Sequence of chain 1.B:
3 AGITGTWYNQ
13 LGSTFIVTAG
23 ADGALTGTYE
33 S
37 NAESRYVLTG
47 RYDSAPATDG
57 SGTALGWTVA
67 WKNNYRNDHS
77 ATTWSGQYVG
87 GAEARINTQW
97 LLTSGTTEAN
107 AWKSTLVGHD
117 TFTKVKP

The small molecule below binds the protein below.
Small molecule (SMILES): O=C(CCCC[C@@H]1SC[C@@H]2NC(=O)N[C@@H]21)NNc1c(-c2ccc(S(=O)(=O)N3CCOCC3)cc2)cccc1-c1ccc(S(=O)(=O)N2CCOCC2)cc1

Sequence of chain 2.A:
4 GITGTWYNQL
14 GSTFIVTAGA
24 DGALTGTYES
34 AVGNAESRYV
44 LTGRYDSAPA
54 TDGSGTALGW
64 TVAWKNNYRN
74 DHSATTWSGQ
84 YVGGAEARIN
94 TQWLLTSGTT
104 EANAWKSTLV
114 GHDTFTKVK

Binding-site contacts:
Ligand atom C31 contacts residue ALA34 of chain 2.A at 3.4 Å (hydrophobic).
Ligand atom C10 contacts residue PEG1 of chain 2.G at 3.7 Å.
Ligand atom S contacts residue TRP80 of chain 2.A at 3.7 Å.
Ligand atom O5 contacts residue TRP108 of chain 1.B at 3.6 Å.
Ligand atom S contacts residue THR78 of chain 2.A at 3.4 Å (h-bond).
Ligand atom N4 contacts residue LEU13 of chain 2.A at 3.6 Å.
Ligand atom O7 contacts residue SER15 of chain 2.A at 2.8 Å (h-bond).
Ligand atom C17 contacts residue ARG72 of chain 2.A at 3.7 Å.
Ligand atom O7 contacts residue TYR31 of chain 2.A at 2.7 Å (h-bond).
Ligand atom C25 contacts residue VAL35 of chain 2.A at 3.7 Å (hydrophobic).
Ligand atom C2 contacts residue TRP108 of chain 1.B at 3.6 Å (hydrophobic).
Ligand atom N5 contacts residue LEU13 of chain 2.A at 3.7 Å.
Ligand atom C30 contacts residue ALA34 of chain 2.A at 3.7 Å (hydrophobic).
Ligand atom C7 contacts residue ASP74 of chain 2.A at 3.7 Å.
Ligand atom O contacts residue SER33 of chain 2.A at 3.2 Å (h-bond).
Ligand atom C19 contacts residue ARG72 of chain 2.A at 3.6 Å.
Ligand atom C35 contacts residue ASN11 of chain 2.A at 3.7 Å.
Ligand atom C6 contacts residue ASP74 of chain 2.A at 3.7 Å.
Ligand atom C33 contacts residue TRP108 of chain 1.B at 3.7 Å (hydrophobic).
Ligand atom O2 contacts residue ARG72 of chain 2.A at 3.6 Å.
Ligand atom C28 contacts residue TRP108 of chain 1.B at 3.6 Å (hydrophobic).
Ligand atom O4 contacts residue ALA34 of chain 2.A at 3.7 Å.
Ligand atom C29 contacts residue PEG1 of chain 2.G at 3.7 Å.
Ligand atom C29 contacts residue PEG1 of chain 2.F at 3.7 Å.
Ligand atom C11 contacts residue PEG1 of chain 2.G at 3.7 Å.
Ligand atom C18 contacts residue ARG72 of chain 2.A at 3.6 Å.
Ligand atom O1 contacts residue ARG72 of chain 2.A at 3.6 Å.
Ligand atom C35 contacts residue LEU13 of chain 2.A at 3.6 Å (hydrophobic).
Ligand atom C1 contacts residue TRP96 of chain 2.A at 3.4 Å (hydrophobic).
Ligand atom C6 contacts residue TRP67 of chain 2.A at 3.6 Å (hydrophobic).
Ligand atom C26 contacts residue SER33 of chain 2.A at 3.7 Å.
Ligand atom N contacts residue ASP74 of chain 2.A at 2.9 Å (salt-bridge).
Ligand atom C35 contacts residue TYR31 of chain 2.A at 3.5 Å (hydrophobic).
Ligand atom N5 contacts residue ASP116 of chain 2.A at 2.8 Å (salt-bridge).
Ligand atom C4 contacts residue TRP67 of chain 2.A at 3.7 Å (hydrophobic).
Ligand atom S contacts residue TRP67 of chain 2.A at 3.6 Å.
Ligand atom O7 contacts residue ASN11 of chain 2.A at 2.9 Å (h-bond).
Ligand atom O2 contacts residue TYR71 of chain 2.A at 3.5 Å (h-bond).
Ligand atom O1 contacts residue ASN73 of chain 2.A at 2.7 Å (h-bond).
Ligand atom O contacts residue TYR42 of chain 2.A at 3.5 Å (h-bond).